Binding-site contacts:
Ligand atom C4 contacts residue ASN454 of chain 1.B at 4.2 Å.
Ligand atom O5 contacts residue ASN454 of chain 1.B at 2.4 Å (h-bond).
Ligand atom N2 contacts residue ASN454 of chain 1.B at 2.9 Å (h-bond).
Ligand atom O7 contacts residue ASN454 of chain 1.B at 4.2 Å.
Ligand atom O6 contacts residue ASN454 of chain 1.B at 4.5 Å.
Ligand atom C2 contacts residue ASN454 of chain 1.B at 2.4 Å.
Ligand atom C5 contacts residue ASN454 of chain 1.B at 3.7 Å.
Ligand atom C1 contacts residue ASN454 of chain 1.B at 1.4 Å.
Ligand atom C3 contacts residue ASN454 of chain 1.B at 3.8 Å.
Ligand atom C7 contacts residue ASN454 of chain 1.B at 3.8 Å.

Sequence of chain 1.B:
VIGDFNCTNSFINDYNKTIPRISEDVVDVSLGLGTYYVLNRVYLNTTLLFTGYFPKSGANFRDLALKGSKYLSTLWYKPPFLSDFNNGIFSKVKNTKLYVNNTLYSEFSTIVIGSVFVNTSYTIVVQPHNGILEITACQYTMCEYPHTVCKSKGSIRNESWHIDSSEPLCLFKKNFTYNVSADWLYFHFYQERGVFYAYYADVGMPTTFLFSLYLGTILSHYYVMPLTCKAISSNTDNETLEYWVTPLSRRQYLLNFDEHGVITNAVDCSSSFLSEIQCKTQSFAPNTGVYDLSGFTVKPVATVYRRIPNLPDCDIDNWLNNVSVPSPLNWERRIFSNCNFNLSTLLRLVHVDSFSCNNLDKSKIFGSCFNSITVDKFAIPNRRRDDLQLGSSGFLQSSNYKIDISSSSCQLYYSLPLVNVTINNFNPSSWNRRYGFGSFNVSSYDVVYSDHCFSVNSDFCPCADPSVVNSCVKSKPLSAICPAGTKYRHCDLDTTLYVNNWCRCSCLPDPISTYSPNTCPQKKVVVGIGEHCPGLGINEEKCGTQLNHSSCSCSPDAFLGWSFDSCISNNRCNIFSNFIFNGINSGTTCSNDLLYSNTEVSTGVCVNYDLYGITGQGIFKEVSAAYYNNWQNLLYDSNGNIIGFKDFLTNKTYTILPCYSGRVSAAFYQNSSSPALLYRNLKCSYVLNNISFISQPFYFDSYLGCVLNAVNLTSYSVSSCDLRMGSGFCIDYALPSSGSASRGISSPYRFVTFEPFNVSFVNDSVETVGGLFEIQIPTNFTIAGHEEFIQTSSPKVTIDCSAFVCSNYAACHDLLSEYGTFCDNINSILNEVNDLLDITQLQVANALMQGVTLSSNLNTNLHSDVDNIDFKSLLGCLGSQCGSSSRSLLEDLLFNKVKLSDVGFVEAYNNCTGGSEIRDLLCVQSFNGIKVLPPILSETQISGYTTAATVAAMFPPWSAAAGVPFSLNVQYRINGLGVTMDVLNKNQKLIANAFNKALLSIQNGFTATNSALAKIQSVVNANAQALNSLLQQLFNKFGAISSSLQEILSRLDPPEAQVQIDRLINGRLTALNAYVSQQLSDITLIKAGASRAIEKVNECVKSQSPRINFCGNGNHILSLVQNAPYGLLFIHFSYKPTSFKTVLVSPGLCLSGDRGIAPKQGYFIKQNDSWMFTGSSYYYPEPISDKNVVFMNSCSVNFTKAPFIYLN

The small molecule below binds the protein below.
Small molecule (SMILES): CC(=O)N[C@@H]1[C@@H](O)[C@H](O)[C@@H](CO)O[C@H]1O